Sequence of chain 1.B:
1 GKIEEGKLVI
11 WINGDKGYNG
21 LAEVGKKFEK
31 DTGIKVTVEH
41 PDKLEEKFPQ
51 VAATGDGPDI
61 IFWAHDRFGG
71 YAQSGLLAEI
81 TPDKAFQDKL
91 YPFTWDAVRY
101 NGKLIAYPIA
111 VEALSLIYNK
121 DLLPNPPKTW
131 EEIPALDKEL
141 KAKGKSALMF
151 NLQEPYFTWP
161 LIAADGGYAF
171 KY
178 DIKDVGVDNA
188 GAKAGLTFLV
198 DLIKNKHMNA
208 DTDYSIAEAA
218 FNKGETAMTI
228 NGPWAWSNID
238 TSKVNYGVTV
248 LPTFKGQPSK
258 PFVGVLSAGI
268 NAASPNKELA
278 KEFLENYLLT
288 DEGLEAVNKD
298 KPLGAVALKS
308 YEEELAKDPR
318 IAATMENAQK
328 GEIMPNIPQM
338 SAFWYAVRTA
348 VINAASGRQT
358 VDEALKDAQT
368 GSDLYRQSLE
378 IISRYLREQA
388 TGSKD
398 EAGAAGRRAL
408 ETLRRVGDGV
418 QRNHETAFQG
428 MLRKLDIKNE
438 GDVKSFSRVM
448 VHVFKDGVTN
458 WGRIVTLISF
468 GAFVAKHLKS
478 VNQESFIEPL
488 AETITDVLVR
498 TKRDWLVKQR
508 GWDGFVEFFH

The small molecule below binds the protein below.
Small molecule (SMILES): OC[C@H]1O[C@H](O[C@H]2[C@H](O)[C@@H](O)[C@@H](O)O[C@@H]2CO)[C@H](O)[C@@H](O)[C@@H]1O

Binding-site contacts:
Ligand atom C1 contacts residue TRP231 of chain 1.B at 3.7 Å (hydrophobic).
Ligand atom O3 contacts residue TRP341 of chain 1.B at 3.9 Å.
Ligand atom O2 contacts residue TRP63 of chain 1.B at 3.2 Å (h-bond).
Ligand atom O6 contacts residue PRO155 of chain 1.B at 3.3 Å.
Ligand atom C6 contacts residue ARG345 of chain 1.B at 3.4 Å.
Ligand atom C2 contacts residue ASP66 of chain 1.B at 3.7 Å.
Ligand atom O3 contacts residue ARG67 of chain 1.B at 2.7 Å (salt-bridge).
Ligand atom O6 contacts residue PHE157 of chain 1.B at 3.3 Å.
Ligand atom O2 contacts residue ALA64 of chain 1.B at 3.4 Å.
Ligand atom O5 contacts residue TYR156 of chain 1.B at 3.1 Å.
Ligand atom C3 contacts residue TRP63 of chain 1.B at 3.4 Å (hydrophobic).
Ligand atom C1 contacts residue TYR156 of chain 1.B at 3.5 Å (hydrophobic).
Ligand atom O2 contacts residue GLU112 of chain 1.B at 3.2 Å (salt-bridge).
Ligand atom C6 contacts residue GLU154 of chain 1.B at 3.4 Å.
Ligand atom C6 contacts residue PHE157 of chain 1.B at 3.7 Å (hydrophobic).
Ligand atom C6 contacts residue TRP341 of chain 1.B at 3.4 Å (hydrophobic).
Ligand atom C2 contacts residue LYS16 of chain 1.B at 3.7 Å.
Ligand atom C6 contacts residue PRO155 of chain 1.B at 3.9 Å (hydrophobic).
Ligand atom O4 contacts residue ARG345 of chain 1.B at 3.4 Å (salt-bridge).
Ligand atom O3 contacts residue ALA64 of chain 1.B at 3.5 Å.
Ligand atom O6 contacts residue GLU154 of chain 1.B at 2.8 Å (salt-bridge).
Ligand atom C6 contacts residue TYR156 of chain 1.B at 3.7 Å (hydrophobic).
Ligand atom C1 contacts residue LYS16 of chain 1.B at 3.4 Å.
Ligand atom O3 contacts residue ASP66 of chain 1.B at 3.3 Å.
Ligand atom O4 contacts residue TRP341 of chain 1.B at 3.8 Å.
Ligand atom O2 contacts residue LYS16 of chain 1.B at 2.8 Å (salt-bridge).
Ligand atom O2 contacts residue TRP231 of chain 1.B at 3.9 Å.
Ligand atom O1 contacts residue ASN13 of chain 1.B at 3.9 Å.
Ligand atom O3 contacts residue TRP63 of chain 1.B at 3.1 Å (h-bond).
Ligand atom O4 contacts residue ARG67 of chain 1.B at 3.1 Å (salt-bridge).
Ligand atom O2 contacts residue ASP66 of chain 1.B at 3.2 Å.
Ligand atom O1 contacts residue ASP15 of chain 1.B at 2.4 Å (salt-bridge).
Ligand atom O6 contacts residue TYR156 of chain 1.B at 3.2 Å (h-bond).
Ligand atom C4 contacts residue ARG67 of chain 1.B at 3.8 Å.
Ligand atom C4 contacts residue TRP341 of chain 1.B at 3.7 Å (hydrophobic).
Ligand atom O1 contacts residue LYS16 of chain 1.B at 3.0 Å (salt-bridge).
Ligand atom C2 contacts residue TRP231 of chain 1.B at 3.8 Å (hydrophobic).
Ligand atom C4 contacts residue TYR156 of chain 1.B at 3.8 Å (hydrophobic).
Ligand atom C1 contacts residue ASP15 of chain 1.B at 3.4 Å.
Ligand atom C3 contacts residue ARG67 of chain 1.B at 3.8 Å.